This protein binds this small molecule.
Small molecule (SMILES): CC(=O)N[C@@H]1[C@@H](O)[C@H](O)[C@@H](CO)O[C@H]1O

Binding-site contacts:
Ligand atom C1 contacts residue ASN777 of chain 1.A at 1.4 Å.
Ligand atom C4 contacts residue ASN777 of chain 1.A at 4.3 Å.
Ligand atom C8 contacts residue PHE776 of chain 1.A at 3.8 Å (hydrophobic).
Ligand atom O5 contacts residue ASN777 of chain 1.A at 2.4 Å (h-bond).
Ligand atom O7 contacts residue PHE776 of chain 1.A at 4.0 Å.
Ligand atom C2 contacts residue ASN777 of chain 1.A at 2.5 Å.
Ligand atom O6 contacts residue ASN777 of chain 1.A at 3.5 Å (h-bond).
Ligand atom C3 contacts residue ASN777 of chain 1.A at 3.8 Å.
Ligand atom C7 contacts residue PHE776 of chain 1.A at 4.0 Å (hydrophobic).
Ligand atom C8 contacts residue ASN777 of chain 1.A at 4.4 Å.
Ligand atom C7 contacts residue ASN777 of chain 1.A at 3.3 Å.
Ligand atom C8 contacts residue ARG869 of chain 1.A at 3.6 Å.
Ligand atom N2 contacts residue ASN777 of chain 1.A at 2.9 Å (h-bond).
Ligand atom O7 contacts residue ASN777 of chain 1.A at 3.3 Å (h-bond).
Ligand atom C6 contacts residue ASN777 of chain 1.A at 4.2 Å.
Ligand atom C5 contacts residue ASN777 of chain 1.A at 3.7 Å.

Sequence of chain 1.A:
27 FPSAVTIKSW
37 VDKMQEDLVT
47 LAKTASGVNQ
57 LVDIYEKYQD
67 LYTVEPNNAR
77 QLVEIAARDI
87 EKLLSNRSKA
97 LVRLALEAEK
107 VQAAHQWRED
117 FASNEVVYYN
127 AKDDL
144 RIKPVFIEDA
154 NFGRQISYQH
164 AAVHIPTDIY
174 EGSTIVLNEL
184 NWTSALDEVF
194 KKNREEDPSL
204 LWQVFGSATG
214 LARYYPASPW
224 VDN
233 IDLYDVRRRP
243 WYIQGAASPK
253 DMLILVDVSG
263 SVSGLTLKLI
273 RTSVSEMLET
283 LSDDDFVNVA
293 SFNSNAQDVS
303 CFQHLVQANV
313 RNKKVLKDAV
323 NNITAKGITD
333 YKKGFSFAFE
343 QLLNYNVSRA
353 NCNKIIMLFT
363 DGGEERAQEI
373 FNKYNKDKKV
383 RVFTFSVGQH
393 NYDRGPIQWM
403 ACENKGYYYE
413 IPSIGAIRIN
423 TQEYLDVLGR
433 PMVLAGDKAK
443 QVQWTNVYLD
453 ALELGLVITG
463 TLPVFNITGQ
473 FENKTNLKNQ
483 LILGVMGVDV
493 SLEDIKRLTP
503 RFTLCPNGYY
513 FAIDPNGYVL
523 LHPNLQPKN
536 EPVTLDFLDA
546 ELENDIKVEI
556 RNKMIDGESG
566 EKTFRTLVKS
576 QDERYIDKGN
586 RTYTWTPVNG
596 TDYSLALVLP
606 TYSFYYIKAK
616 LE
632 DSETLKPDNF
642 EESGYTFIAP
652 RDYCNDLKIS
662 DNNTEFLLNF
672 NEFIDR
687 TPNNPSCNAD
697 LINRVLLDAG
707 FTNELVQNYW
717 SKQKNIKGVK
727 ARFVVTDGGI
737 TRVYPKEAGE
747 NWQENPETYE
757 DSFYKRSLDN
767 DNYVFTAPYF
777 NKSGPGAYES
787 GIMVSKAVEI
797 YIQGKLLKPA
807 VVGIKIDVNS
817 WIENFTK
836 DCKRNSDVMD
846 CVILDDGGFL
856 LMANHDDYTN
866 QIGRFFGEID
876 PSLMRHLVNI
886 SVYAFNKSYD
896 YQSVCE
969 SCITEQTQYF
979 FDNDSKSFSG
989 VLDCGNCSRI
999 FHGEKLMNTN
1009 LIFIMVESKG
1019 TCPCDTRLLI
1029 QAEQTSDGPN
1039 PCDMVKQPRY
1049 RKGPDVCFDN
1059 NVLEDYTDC